Sequence of chain 2.A:
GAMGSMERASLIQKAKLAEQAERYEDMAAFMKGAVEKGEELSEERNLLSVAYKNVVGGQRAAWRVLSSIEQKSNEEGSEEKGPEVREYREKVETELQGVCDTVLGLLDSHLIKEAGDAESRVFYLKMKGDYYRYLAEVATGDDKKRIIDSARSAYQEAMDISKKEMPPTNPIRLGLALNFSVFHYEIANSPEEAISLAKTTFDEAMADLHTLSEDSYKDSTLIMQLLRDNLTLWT

A small-molecule ligand and the protein it binds are described below.
Small molecule (SMILES): CC(C)C[C@H](NC(=O)[C@H](CO)NC(=O)[C@@H](N)CCCN=C(N)N)C(=O)N[C@@H](COP(=O)(O)O)C(=O)N[C@@H](C)C(=O)N1CCC[C@H]1C(=O)NCC=O

Binding-site contacts:
Ligand atom CG contacts residue ASN231 of chain 2.A at 3.9 Å.
Ligand atom CD1 contacts residue ASP230 of chain 2.A at 3.5 Å.
Ligand atom CG contacts residue GLU187 of chain 2.A at 3.9 Å.
Ligand atom CA contacts residue ASN180 of chain 2.A at 3.5 Å.
Ligand atom P contacts residue ARG61 of chain 2.A at 3.8 Å.
Ligand atom O2P contacts residue TYR135 of chain 2.A at 2.5 Å (h-bond).
Ligand atom N contacts residue GLU187 of chain 2.A at 3.2 Å (salt-bridge).
Ligand atom C contacts residue ASN180 of chain 2.A at 3.6 Å.
Ligand atom CB contacts residue ASN231 of chain 2.A at 3.6 Å.
Ligand atom N contacts residue ASN180 of chain 2.A at 2.8 Å (h-bond).
Ligand atom CA contacts residue ASN231 of chain 2.A at 3.7 Å.
Ligand atom CB contacts residue ASN180 of chain 2.A at 3.5 Å.
Ligand atom CA contacts residue ASN180 of chain 2.A at 3.7 Å.
Ligand atom O1P contacts residue ARG61 of chain 2.A at 2.9 Å (salt-bridge).
Ligand atom OG contacts residue TRP235 of chain 2.A at 3.0 Å (h-bond).
Ligand atom CA contacts residue LEU179 of chain 2.A at 3.7 Å (hydrophobic).
Ligand atom N contacts residue LEU179 of chain 2.A at 3.5 Å.
Ligand atom C contacts residue ASN231 of chain 2.A at 3.9 Å.
Ligand atom C contacts residue LEU179 of chain 2.A at 3.6 Å (hydrophobic).
Ligand atom O3P contacts residue ARG134 of chain 2.A at 2.8 Å (salt-bridge).
Ligand atom CD contacts residue LEU227 of chain 2.A at 3.5 Å (hydrophobic).
Ligand atom P contacts residue ARG134 of chain 2.A at 3.7 Å.
Ligand atom O2P contacts residue ARG134 of chain 2.A at 2.8 Å (salt-bridge).
Ligand atom C contacts residue ASN231 of chain 2.A at 3.7 Å.
Ligand atom OG contacts residue TYR186 of chain 2.A at 3.8 Å.
Ligand atom CB contacts residue ASN180 of chain 2.A at 3.3 Å.
Ligand atom CB contacts residue TRP235 of chain 2.A at 3.8 Å (hydrophobic).
Ligand atom NH2 contacts residue VAL183 of chain 2.A at 3.8 Å.
Ligand atom CB contacts residue ASN231 of chain 2.A at 3.8 Å.
Ligand atom OG contacts residue GLU187 of chain 2.A at 2.7 Å (salt-bridge).
Ligand atom O contacts residue VAL183 of chain 2.A at 3.3 Å.
Ligand atom O contacts residue ASN231 of chain 2.A at 2.9 Å (h-bond).
Ligand atom O contacts residue LYS54 of chain 2.A at 3.1 Å.
Ligand atom O3P contacts residue ARG61 of chain 2.A at 2.9 Å (salt-bridge).
Ligand atom P contacts residue TYR135 of chain 2.A at 3.7 Å.
Ligand atom NH2 contacts residue GLU187 of chain 2.A at 3.6 Å.
Ligand atom CB contacts residue GLU187 of chain 2.A at 3.5 Å.
Ligand atom N contacts residue ASN231 of chain 2.A at 2.9 Å (h-bond).
Ligand atom CA contacts residue ASN231 of chain 2.A at 3.6 Å.
Ligand atom O contacts residue LEU179 of chain 2.A at 3.6 Å.